A small-molecule ligand and the protein it binds are described below.
Small molecule (SMILES): Cc1cc(N)nc(CCc2cc(CCN(C)C)cc(F)c2F)c1

Sequence of chain 1.A:
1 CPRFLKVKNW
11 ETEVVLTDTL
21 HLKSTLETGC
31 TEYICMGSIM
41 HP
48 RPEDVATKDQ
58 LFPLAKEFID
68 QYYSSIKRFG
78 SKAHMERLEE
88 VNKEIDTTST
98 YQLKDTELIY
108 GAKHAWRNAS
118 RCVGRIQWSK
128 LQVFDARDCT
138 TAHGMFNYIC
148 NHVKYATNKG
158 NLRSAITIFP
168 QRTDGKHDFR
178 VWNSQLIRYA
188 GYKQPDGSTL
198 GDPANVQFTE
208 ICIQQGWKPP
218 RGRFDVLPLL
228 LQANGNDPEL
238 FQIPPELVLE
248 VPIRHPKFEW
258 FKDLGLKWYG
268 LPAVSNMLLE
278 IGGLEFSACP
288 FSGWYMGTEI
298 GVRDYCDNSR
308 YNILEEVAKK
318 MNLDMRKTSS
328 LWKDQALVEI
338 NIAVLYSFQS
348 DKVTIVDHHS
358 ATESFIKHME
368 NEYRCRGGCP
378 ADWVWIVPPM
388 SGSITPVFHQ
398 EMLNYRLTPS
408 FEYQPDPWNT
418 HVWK

Binding-site contacts:
Ligand atom C05 contacts residue VAL271 of chain 1.A at 3.8 Å (hydrophobic).
Ligand atom N02 contacts residue PRO269 of chain 1.A at 3.9 Å.
Ligand atom C06 contacts residue GLU296 of chain 1.A at 3.5 Å.
Ligand atom N02 contacts residue HEM1 of chain 1.C at 3.4 Å.
Ligand atom C09 contacts residue GLU296 of chain 1.A at 3.8 Å.
Ligand atom C14 contacts residue ARG185 of chain 1.A at 3.6 Å.
Ligand atom C03 contacts residue HEM1 of chain 1.C at 3.2 Å.
Ligand atom F12 contacts residue TYR266 of chain 1.A at 3.9 Å.
Ligand atom C03 contacts residue TRP291 of chain 1.A at 3.9 Å (hydrophobic).
Ligand atom F12 contacts residue GLN182 of chain 1.A at 3.7 Å.
Ligand atom C02 contacts residue HEM1 of chain 1.C at 3.6 Å.
Ligand atom F13 contacts residue TYR266 of chain 1.A at 3.0 Å.
Ligand atom C07 contacts residue PHE288 of chain 1.A at 3.7 Å (hydrophobic).
Ligand atom F12 contacts residue TYR292 of chain 1.A at 3.2 Å.
Ligand atom C15 contacts residue GLN182 of chain 1.A at 3.9 Å.
Ligand atom C02 contacts residue PRO269 of chain 1.A at 3.8 Å (hydrophobic).
Ligand atom C17 contacts residue HEM1 of chain 1.C at 3.6 Å.
Ligand atom C08 contacts residue GLU296 of chain 1.A at 3.5 Å.
Ligand atom N01 contacts residue GLU296 of chain 1.A at 2.7 Å (salt-bridge).
Ligand atom C13 contacts residue GLN182 of chain 1.A at 3.6 Å.
Ligand atom F13 contacts residue GLN182 of chain 1.A at 3.8 Å.
Ligand atom N02 contacts residue TYR292 of chain 1.A at 3.7 Å.
Ligand atom C07 contacts residue SER289 of chain 1.A at 3.9 Å.
Ligand atom C07 contacts residue HEM1 of chain 1.C at 3.3 Å.
Ligand atom N02 contacts residue TRP291 of chain 1.A at 2.7 Å (h-bond).
Ligand atom C03 contacts residue PRO269 of chain 1.A at 3.8 Å (hydrophobic).
Ligand atom C14 contacts residue GLN182 of chain 1.A at 3.8 Å.
Ligand atom C16 contacts residue HEM1 of chain 1.C at 3.5 Å.
Ligand atom C02 contacts residue GLU296 of chain 1.A at 3.5 Å.
Ligand atom C02 contacts residue TRP291 of chain 1.A at 3.7 Å (hydrophobic).
Ligand atom C12 contacts residue GLN182 of chain 1.A at 3.6 Å.
Ligand atom N02 contacts residue GLU296 of chain 1.A at 2.6 Å (salt-bridge).
Ligand atom C07 contacts residue GLY290 of chain 1.A at 3.5 Å.
Ligand atom F13 contacts residue ARG185 of chain 1.A at 2.9 Å.
Ligand atom N19 contacts residue HEM1 of chain 1.C at 3.8 Å.
Ligand atom N01 contacts residue PRO269 of chain 1.A at 3.9 Å.
Ligand atom C21 contacts residue ARG300 of chain 1.A at 3.6 Å.
Ligand atom C20 contacts residue ARG300 of chain 1.A at 3.8 Å.
Ligand atom C04 contacts residue HEM1 of chain 1.C at 3.8 Å.
Ligand atom C08 contacts residue HEM1 of chain 1.C at 3.7 Å.